Sequence of chain 1.A:
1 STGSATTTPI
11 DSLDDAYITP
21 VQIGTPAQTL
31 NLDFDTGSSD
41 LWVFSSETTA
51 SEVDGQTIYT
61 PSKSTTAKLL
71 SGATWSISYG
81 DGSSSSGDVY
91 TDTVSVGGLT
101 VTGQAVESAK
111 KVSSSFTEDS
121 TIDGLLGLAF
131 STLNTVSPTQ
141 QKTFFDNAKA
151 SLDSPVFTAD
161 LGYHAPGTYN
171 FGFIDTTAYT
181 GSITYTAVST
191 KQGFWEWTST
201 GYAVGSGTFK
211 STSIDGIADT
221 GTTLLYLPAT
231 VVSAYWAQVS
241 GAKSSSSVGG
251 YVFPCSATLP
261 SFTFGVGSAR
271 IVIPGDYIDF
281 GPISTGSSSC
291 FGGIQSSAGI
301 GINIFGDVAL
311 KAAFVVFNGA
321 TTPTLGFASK

Binding-site contacts:
Ligand atom O contacts residue ILE300 of chain 1.A at 3.4 Å.
Ligand atom N2 contacts residue GLY80 of chain 1.A at 4.3 Å.
Ligand atom C10 contacts residue ASP219 of chain 1.A at 4.2 Å.
Ligand atom C14 contacts residue ILE304 of chain 1.A at 4.4 Å (hydrophobic).
Ligand atom C9 contacts residue ILE217 of chain 1.A at 4.3 Å (hydrophobic).
Ligand atom C11 contacts residue ASP219 of chain 1.A at 3.5 Å.
Ligand atom C1 contacts residue ILE300 of chain 1.A at 4.0 Å (hydrophobic).
Ligand atom C14 contacts residue GLY80 of chain 1.A at 3.6 Å.
Ligand atom C6 contacts residue ILE300 of chain 1.A at 3.3 Å (hydrophobic).
Ligand atom C9 contacts residue PHE194 of chain 1.A at 3.4 Å (hydrophobic).
Ligand atom C12 contacts residue GLY80 of chain 1.A at 4.0 Å.
Ligand atom C10 contacts residue ILE217 of chain 1.A at 3.6 Å (hydrophobic).
Ligand atom C12 contacts residue ILE304 of chain 1.A at 3.5 Å (hydrophobic).
Ligand atom C13 contacts residue GLY80 of chain 1.A at 4.0 Å.
Ligand atom N1 contacts residue ILE302 of chain 1.A at 4.2 Å.
Ligand atom C7 contacts residue ILE300 of chain 1.A at 3.7 Å (hydrophobic).
Ligand atom C11 contacts residue ILE304 of chain 1.A at 4.0 Å (hydrophobic).
Ligand atom C7 contacts residue ILE302 of chain 1.A at 4.5 Å (hydrophobic).
Ligand atom C10 contacts residue PHE194 of chain 1.A at 3.7 Å (hydrophobic).
Ligand atom C13 contacts residue ILE300 of chain 1.A at 4.3 Å (hydrophobic).
Ligand atom C14 contacts residue ILE300 of chain 1.A at 3.4 Å (hydrophobic).
Ligand atom O contacts residue GLY80 of chain 1.A at 3.2 Å.
Ligand atom C10 contacts residue GLY37 of chain 1.A at 4.3 Å.
Ligand atom C2 contacts residue ILE300 of chain 1.A at 3.5 Å (hydrophobic).
Ligand atom N contacts residue ILE300 of chain 1.A at 4.2 Å.
Ligand atom C8 contacts residue ILE302 of chain 1.A at 4.2 Å (hydrophobic).
Ligand atom C13 contacts residue ILE302 of chain 1.A at 4.5 Å (hydrophobic).
Ligand atom C1 contacts residue ILE302 of chain 1.A at 4.5 Å (hydrophobic).
Ligand atom C13 contacts residue ILE304 of chain 1.A at 4.1 Å (hydrophobic).
Ligand atom O contacts residue ILE304 of chain 1.A at 4.2 Å.
Ligand atom C11 contacts residue ILE217 of chain 1.A at 4.0 Å (hydrophobic).
Ligand atom C12 contacts residue ASP219 of chain 1.A at 4.5 Å.
Ligand atom N2 contacts residue ILE300 of chain 1.A at 3.4 Å.
Ligand atom C11 contacts residue THR222 of chain 1.A at 4.4 Å.
Ligand atom C2 contacts residue GLY301 of chain 1.A at 3.8 Å.

This small molecule binds to this protein.
Small molecule (SMILES): C[C@@H](C1CC1)N(C)Cc1nc2ccccc2c(=O)[nH]1